Binding-site contacts:
Ligand atom C14 contacts residue SER199 of chain 1.B at 3.4 Å.
Ligand atom O22 contacts residue LYS256 of chain 1.B at 3.8 Å.
Ligand atom C20 contacts residue LYS256 of chain 1.B at 3.7 Å.
Ligand atom O8 contacts residue ASN213 of chain 1.B at 3.6 Å.
Ligand atom C2 contacts residue PHE200 of chain 1.B at 3.9 Å (hydrophobic).
Ligand atom O8 contacts residue PHE200 of chain 1.B at 3.9 Å.
Ligand atom C7 contacts residue PHE200 of chain 1.B at 3.4 Å (hydrophobic).
Ligand atom C1 contacts residue PHE200 of chain 1.B at 3.4 Å (hydrophobic).
Ligand atom C21 contacts residue LYS256 of chain 1.B at 3.8 Å.
Ligand atom C15 contacts residue ILE86 of chain 1.B at 4.0 Å (hydrophobic).
Ligand atom C19 contacts residue LYS256 of chain 1.B at 3.8 Å.
Ligand atom C2 contacts residue HIS203 of chain 1.B at 3.3 Å.
Ligand atom O22 contacts residue HIS255 of chain 1.B at 3.1 Å (h-bond).
Ligand atom C18 contacts residue LYS256 of chain 1.B at 3.9 Å.
Ligand atom N3 contacts residue HIS291 of chain 1.B at 3.5 Å (h-bond).
Ligand atom N3 contacts residue PHE200 of chain 1.B at 3.8 Å.
Ligand atom C7 contacts residue TYR147 of chain 1.B at 3.2 Å (hydrophobic).
Ligand atom C21 contacts residue ASN101 of chain 1.B at 3.5 Å.
Ligand atom C4 contacts residue PHE200 of chain 1.B at 3.6 Å (hydrophobic).
Ligand atom C5 contacts residue PHE200 of chain 1.B at 3.6 Å (hydrophobic).
Ligand atom C15 contacts residue GLN88 of chain 1.B at 3.8 Å.
Ligand atom N3 contacts residue NI1 of chain 1.H at 2.1 Å (h-bond).
Ligand atom C23 contacts residue HIS255 of chain 1.B at 3.2 Å.
Ligand atom N10 contacts residue TYR192 of chain 1.B at 3.9 Å.
Ligand atom C6 contacts residue PHE200 of chain 1.B at 3.5 Å (hydrophobic).
Ligand atom C4 contacts residue TRP223 of chain 1.B at 3.8 Å (hydrophobic).
Ligand atom C14 contacts residue TYR147 of chain 1.B at 3.9 Å (hydrophobic).
Ligand atom N10 contacts residue PHE200 of chain 1.B at 3.5 Å.
Ligand atom C15 contacts residue ASN101 of chain 1.B at 4.0 Å.
Ligand atom O9 contacts residue PHE200 of chain 1.B at 3.5 Å.
Ligand atom O8 contacts residue TYR147 of chain 1.B at 3.2 Å (h-bond).
Ligand atom C7 contacts residue LYS221 of chain 1.B at 4.0 Å.
Ligand atom C5 contacts residue TRP223 of chain 1.B at 3.9 Å (hydrophobic).
Ligand atom C13 contacts residue TYR147 of chain 1.B at 3.9 Å (hydrophobic).
Ligand atom C2 contacts residue NI1 of chain 1.H at 3.1 Å.
Ligand atom C4 contacts residue NI1 of chain 1.H at 2.9 Å.
Ligand atom O8 contacts residue LYS221 of chain 1.B at 2.9 Å (salt-bridge).
Ligand atom C4 contacts residue HIS291 of chain 1.B at 3.8 Å.
Ligand atom O9 contacts residue TYR147 of chain 1.B at 2.6 Å (h-bond).
Ligand atom N3 contacts residue HIS203 of chain 1.B at 3.0 Å (h-bond).

Sequence of chain 1.B:
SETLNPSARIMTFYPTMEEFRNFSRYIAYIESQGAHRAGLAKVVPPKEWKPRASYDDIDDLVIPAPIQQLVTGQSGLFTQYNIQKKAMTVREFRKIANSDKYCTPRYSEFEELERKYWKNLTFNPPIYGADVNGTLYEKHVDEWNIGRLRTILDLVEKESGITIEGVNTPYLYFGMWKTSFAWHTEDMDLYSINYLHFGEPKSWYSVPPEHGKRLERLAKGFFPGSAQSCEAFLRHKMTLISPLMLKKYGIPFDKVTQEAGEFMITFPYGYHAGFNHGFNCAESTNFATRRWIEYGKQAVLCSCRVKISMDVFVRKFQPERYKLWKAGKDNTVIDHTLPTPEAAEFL

This protein binds this small molecule.
Small molecule (SMILES): COc1ccc2c(c1)CCC[C@H]2CNc1cnccc1C(=O)O